A protein and the small-molecule ligand that binds it are described below.
Small molecule (SMILES): CC(=O)N[C@@H]1[C@@H](O)[C@H](O)[C@@H](CO)O[C@H]1O

Sequence of chain 4.C:
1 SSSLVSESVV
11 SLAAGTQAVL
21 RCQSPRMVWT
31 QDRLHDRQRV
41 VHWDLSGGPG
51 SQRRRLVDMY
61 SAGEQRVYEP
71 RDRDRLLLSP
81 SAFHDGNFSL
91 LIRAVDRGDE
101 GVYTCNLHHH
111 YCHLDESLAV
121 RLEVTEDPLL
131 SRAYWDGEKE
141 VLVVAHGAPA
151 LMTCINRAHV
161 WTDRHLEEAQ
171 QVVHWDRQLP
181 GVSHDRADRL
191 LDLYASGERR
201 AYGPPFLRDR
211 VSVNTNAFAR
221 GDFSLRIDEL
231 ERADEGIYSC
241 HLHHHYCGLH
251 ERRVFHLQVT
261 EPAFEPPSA

Binding-site contacts:
Ligand atom O7 contacts residue ASN87 of chain 4.C at 4.4 Å.
Ligand atom O6 contacts residue LEU91 of chain 4.C at 3.9 Å.
Ligand atom O5 contacts residue SER79 of chain 4.C at 3.8 Å.
Ligand atom C3 contacts residue ASN87 of chain 4.C at 3.8 Å.
Ligand atom O6 contacts residue SER79 of chain 4.C at 2.5 Å (h-bond).
Ligand atom N2 contacts residue ASN87 of chain 4.C at 2.9 Å (h-bond).
Ligand atom C1 contacts residue ASN87 of chain 4.C at 1.4 Å.
Ligand atom C4 contacts residue ASN87 of chain 4.C at 4.2 Å.
Ligand atom C5 contacts residue ASN87 of chain 4.C at 3.7 Å.
Ligand atom C8 contacts residue ILE155 of chain 4.C at 3.7 Å (hydrophobic).
Ligand atom C2 contacts residue ASN87 of chain 4.C at 2.5 Å.
Ligand atom C7 contacts residue ASN87 of chain 4.C at 3.9 Å.
Ligand atom C6 contacts residue SER79 of chain 4.C at 3.6 Å.
Ligand atom O5 contacts residue ASN87 of chain 4.C at 2.4 Å (h-bond).
Ligand atom C5 contacts residue SER79 of chain 4.C at 4.3 Å.